Sequence of chain 1.A:
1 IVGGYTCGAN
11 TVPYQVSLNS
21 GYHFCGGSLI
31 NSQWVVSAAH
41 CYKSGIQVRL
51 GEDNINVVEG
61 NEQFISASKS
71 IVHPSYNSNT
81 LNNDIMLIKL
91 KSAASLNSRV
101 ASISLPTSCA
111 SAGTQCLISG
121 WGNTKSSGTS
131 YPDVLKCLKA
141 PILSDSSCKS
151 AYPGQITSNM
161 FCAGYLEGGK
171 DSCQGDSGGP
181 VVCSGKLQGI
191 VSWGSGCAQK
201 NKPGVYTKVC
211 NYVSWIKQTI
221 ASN

Binding-site contacts:
Ligand atom C2 contacts residue TRP193 of chain 1.A at 3.8 Å (hydrophobic).
Ligand atom C1 contacts residue SER172 of chain 1.A at 3.1 Å.
Ligand atom C35 contacts residue THR80 of chain 1.A at 3.4 Å.
Ligand atom C22 contacts residue GLN174 of chain 1.A at 3.7 Å.
Ligand atom C10 contacts residue TRP193 of chain 1.A at 3.8 Å (hydrophobic).
Ligand atom C5 contacts residue GLY194 of chain 1.A at 3.7 Å.
Ligand atom C4 contacts residue GLY194 of chain 1.A at 3.7 Å.
Ligand atom C37 contacts residue ASN79 of chain 1.A at 3.5 Å.
Ligand atom C34 contacts residue TRP193 of chain 1.A at 3.8 Å (hydrophobic).
Ligand atom C32 contacts residue ASN79 of chain 1.A at 3.7 Å.
Ligand atom N31 contacts residue ASN79 of chain 1.A at 3.7 Å.
Ligand atom C35 contacts residue LEU81 of chain 1.A at 3.7 Å (hydrophobic).
Ligand atom N1 contacts residue SER172 of chain 1.A at 3.4 Å (h-bond).
Ligand atom N32 contacts residue THR80 of chain 1.A at 3.3 Å.
Ligand atom C37 contacts residue GLN155 of chain 1.A at 3.5 Å.
Ligand atom C36 contacts residue GLN155 of chain 1.A at 3.4 Å.
Ligand atom C36 contacts residue ASN79 of chain 1.A at 3.5 Å.
Ligand atom C36 contacts residue THR80 of chain 1.A at 3.9 Å.
Ligand atom O contacts residue TRP193 of chain 1.A at 3.8 Å.
Ligand atom C35 contacts residue TRP193 of chain 1.A at 3.7 Å (hydrophobic).
Ligand atom C2 contacts residue SER172 of chain 1.A at 3.9 Å.
Ligand atom C3 contacts residue TRP193 of chain 1.A at 3.9 Å (hydrophobic).
Ligand atom N2 contacts residue ASP171 of chain 1.A at 2.7 Å (salt-bridge).
Ligand atom N1 contacts residue CYS197 of chain 1.A at 3.5 Å.
Ligand atom C3 contacts residue GLY194 of chain 1.A at 3.5 Å.
Ligand atom C10 contacts residue SER192 of chain 1.A at 3.8 Å.
Ligand atom N1 contacts residue GLY196 of chain 1.A at 2.5 Å (h-bond).
Ligand atom C8 contacts residue SER192 of chain 1.A at 3.5 Å.
Ligand atom C9 contacts residue TRP193 of chain 1.A at 3.7 Å (hydrophobic).
Ligand atom N2 contacts residue CYS173 of chain 1.A at 3.9 Å.
Ligand atom C3 contacts residue GLY196 of chain 1.A at 3.3 Å.
Ligand atom C34 contacts residue THR80 of chain 1.A at 3.5 Å.
Ligand atom C8 contacts residue SER177 of chain 1.A at 3.6 Å.
Ligand atom C1 contacts residue GLY196 of chain 1.A at 3.6 Å.
Ligand atom N1 contacts residue ASP171 of chain 1.A at 2.8 Å (salt-bridge).
Ligand atom C11 contacts residue TRP193 of chain 1.A at 3.7 Å (hydrophobic).
Ligand atom N2 contacts residue GLY204 of chain 1.A at 3.9 Å.
Ligand atom C1 contacts residue ASP171 of chain 1.A at 3.4 Å.
Ligand atom N2 contacts residue SER172 of chain 1.A at 2.6 Å (h-bond).
Ligand atom N31 contacts residue GLN155 of chain 1.A at 3.8 Å.

The protein below binds the small molecule below.
Small molecule (SMILES): CC(=N)N1CCC(Oc2ccc3[nH]c(C)[n+](Cc4ccc5ccc(C(=N)N)cc5c4)c3c2)CC1